Sequence of chain 1.A:
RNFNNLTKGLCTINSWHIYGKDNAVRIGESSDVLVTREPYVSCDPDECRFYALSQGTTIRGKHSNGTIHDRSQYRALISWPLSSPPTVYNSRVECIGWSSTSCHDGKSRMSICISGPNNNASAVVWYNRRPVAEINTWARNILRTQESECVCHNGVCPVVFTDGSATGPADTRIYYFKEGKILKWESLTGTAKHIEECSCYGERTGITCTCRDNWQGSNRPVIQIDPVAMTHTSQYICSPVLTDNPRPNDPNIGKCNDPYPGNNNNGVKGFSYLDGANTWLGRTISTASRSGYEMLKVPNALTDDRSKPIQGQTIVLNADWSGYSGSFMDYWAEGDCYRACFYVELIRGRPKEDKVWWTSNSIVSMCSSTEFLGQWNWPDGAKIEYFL

Binding-site contacts:
Ligand atom O3 contacts residue TRP357 of chain 1.A at 4.1 Å.
Ligand atom N2 contacts residue TRP357 of chain 1.A at 3.3 Å (h-bond).
Ligand atom N2 contacts residue ASN65 of chain 1.A at 2.8 Å (h-bond).
Ligand atom C5 contacts residue ASN65 of chain 1.A at 3.7 Å.
Ligand atom C4 contacts residue ASN65 of chain 1.A at 4.2 Å.
Ligand atom C4 contacts residue TRP357 of chain 1.A at 4.2 Å (hydrophobic).
Ligand atom O4 contacts residue TRP357 of chain 1.A at 4.0 Å.
Ligand atom C2 contacts residue ASN65 of chain 1.A at 2.4 Å.
Ligand atom O7 contacts residue ASN65 of chain 1.A at 3.4 Å (h-bond).
Ligand atom C3 contacts residue TRP357 of chain 1.A at 3.6 Å (hydrophobic).
Ligand atom C8 contacts residue ASN65 of chain 1.A at 4.4 Å.
Ligand atom C7 contacts residue TRP357 of chain 1.A at 4.0 Å (hydrophobic).
Ligand atom O5 contacts residue TRP357 of chain 1.A at 4.4 Å.
Ligand atom C1 contacts residue ASN65 of chain 1.A at 1.4 Å.
Ligand atom C5 contacts residue TRP357 of chain 1.A at 4.0 Å (hydrophobic).
Ligand atom C2 contacts residue TRP357 of chain 1.A at 4.0 Å (hydrophobic).
Ligand atom C3 contacts residue ASN65 of chain 1.A at 3.7 Å.
Ligand atom C7 contacts residue ASN65 of chain 1.A at 3.3 Å.
Ligand atom C8 contacts residue TRP357 of chain 1.A at 3.5 Å (hydrophobic).
Ligand atom C1 contacts residue TRP357 of chain 1.A at 3.6 Å (hydrophobic).
Ligand atom O5 contacts residue ASN65 of chain 1.A at 2.4 Å (h-bond).

This small molecule binds to this protein.
Small molecule (SMILES): CC(=O)N[C@@H]1[C@@H](O)[C@H](O)[C@@H](CO)O[C@H]1O